Sequence of chain 2.A:
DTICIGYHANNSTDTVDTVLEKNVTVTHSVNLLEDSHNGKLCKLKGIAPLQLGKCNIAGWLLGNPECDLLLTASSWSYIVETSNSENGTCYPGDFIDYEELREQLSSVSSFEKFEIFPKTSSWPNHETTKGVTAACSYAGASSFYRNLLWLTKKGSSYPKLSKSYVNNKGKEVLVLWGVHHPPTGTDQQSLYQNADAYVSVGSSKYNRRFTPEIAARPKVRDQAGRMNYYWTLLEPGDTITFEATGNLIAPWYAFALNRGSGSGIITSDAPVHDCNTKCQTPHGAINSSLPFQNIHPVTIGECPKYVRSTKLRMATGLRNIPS

The protein below binds the small molecule below.
Small molecule (SMILES): CC(=O)N[C@H]1[C@H](O[C@H]2[C@H](O)[C@@H](NC(C)=O)CO[C@@H]2CO)O[C@H](CO)[C@@H](O)[C@@H]1O

Binding-site contacts:
Ligand atom C1 contacts residue ASN291 of chain 2.A at 1.5 Å.
Ligand atom C4 contacts residue ASN291 of chain 2.A at 4.3 Å.
Ligand atom C3 contacts residue ASN291 of chain 2.A at 3.9 Å.
Ligand atom C8 contacts residue LYS282 of chain 2.A at 4.4 Å.
Ligand atom O5 contacts residue ASN291 of chain 2.A at 2.4 Å (h-bond).
Ligand atom O7 contacts residue ASN291 of chain 2.A at 3.4 Å (h-bond).
Ligand atom O7 contacts residue ASN280 of chain 2.A at 3.9 Å.
Ligand atom C5 contacts residue ASN291 of chain 2.A at 3.6 Å.
Ligand atom N2 contacts residue ASN291 of chain 2.A at 3.0 Å (h-bond).
Ligand atom C8 contacts residue ASN280 of chain 2.A at 4.5 Å.
Ligand atom C8 contacts residue ASN291 of chain 2.A at 3.7 Å.
Ligand atom C2 contacts residue ASN291 of chain 2.A at 2.7 Å.
Ligand atom C7 contacts residue ASN291 of chain 2.A at 3.3 Å.